Binding-site contacts:
Ligand atom N1 contacts residue PHE914 of chain 1.A at 3.4 Å.
Ligand atom C8 contacts residue GLU1261 of chain 1.A at 3.3 Å.
Ligand atom O11 contacts residue PHE1009 of chain 1.A at 3.7 Å.
Ligand atom N7 contacts residue PHE914 of chain 1.A at 3.4 Å.
Ligand atom C2 contacts residue ARG880 of chain 1.A at 3.6 Å.
Ligand atom O11 contacts residue PHE914 of chain 1.A at 3.8 Å.
Ligand atom N9 contacts residue ALA1079 of chain 1.A at 3.4 Å.
Ligand atom N9 contacts residue PHE914 of chain 1.A at 3.3 Å.
Ligand atom C8 contacts residue ALA1079 of chain 1.A at 3.4 Å (hydrophobic).
Ligand atom N7 contacts residue GLU802 of chain 1.A at 2.6 Å (salt-bridge).
Ligand atom N9 contacts residue MOS1 of chain 1.L at 3.6 Å.
Ligand atom C5 contacts residue PHE914 of chain 1.A at 3.3 Å (hydrophobic).
Ligand atom N1 contacts residue PHE1009 of chain 1.A at 3.6 Å.
Ligand atom O24 contacts residue ALA1078 of chain 1.A at 3.7 Å.
Ligand atom N3 contacts residue PHE914 of chain 1.A at 3.3 Å.
Ligand atom O24 contacts residue MTE1 of chain 1.K at 2.7 Å (h-bond).
Ligand atom N7 contacts residue ALA1078 of chain 1.A at 3.4 Å.
Ligand atom O13 contacts residue PHE914 of chain 1.A at 3.6 Å.
Ligand atom O13 contacts residue GLU802 of chain 1.A at 2.6 Å (salt-bridge).
Ligand atom C4 contacts residue PHE914 of chain 1.A at 3.3 Å (hydrophobic).
Ligand atom O11 contacts residue ARG880 of chain 1.A at 3.0 Å (salt-bridge).
Ligand atom C8 contacts residue GLU802 of chain 1.A at 3.7 Å.
Ligand atom O24 contacts residue GLU1261 of chain 1.A at 2.9 Å (salt-bridge).
Ligand atom C5 contacts residue GLU802 of chain 1.A at 3.5 Å.
Ligand atom N3 contacts residue ALA1079 of chain 1.A at 3.6 Å.
Ligand atom O24 contacts residue ALA1079 of chain 1.A at 2.7 Å (h-bond).
Ligand atom N9 contacts residue GLU1261 of chain 1.A at 2.9 Å (salt-bridge).
Ligand atom N7 contacts residue ALA1079 of chain 1.A at 3.6 Å.
Ligand atom N7 contacts residue MOS1 of chain 1.L at 3.7 Å.
Ligand atom C8 contacts residue PHE914 of chain 1.A at 3.6 Å (hydrophobic).
Ligand atom C6 contacts residue GLU802 of chain 1.A at 3.6 Å.
Ligand atom C4 contacts residue ALA1079 of chain 1.A at 3.6 Å (hydrophobic).
Ligand atom O11 contacts residue THR1010 of chain 1.A at 3.2 Å (h-bond).
Ligand atom C6 contacts residue PHE914 of chain 1.A at 3.3 Å (hydrophobic).
Ligand atom C2 contacts residue PHE914 of chain 1.A at 3.4 Å (hydrophobic).
Ligand atom O24 contacts residue MOS1 of chain 1.L at 2.0 Å.
Ligand atom C6 contacts residue PHE1009 of chain 1.A at 3.8 Å (hydrophobic).
Ligand atom N3 contacts residue ARG880 of chain 1.A at 3.4 Å (salt-bridge).
Ligand atom O13 contacts residue PHE1009 of chain 1.A at 3.8 Å.
Ligand atom C8 contacts residue MOS1 of chain 1.L at 2.6 Å.

Sequence of chain 1.A:
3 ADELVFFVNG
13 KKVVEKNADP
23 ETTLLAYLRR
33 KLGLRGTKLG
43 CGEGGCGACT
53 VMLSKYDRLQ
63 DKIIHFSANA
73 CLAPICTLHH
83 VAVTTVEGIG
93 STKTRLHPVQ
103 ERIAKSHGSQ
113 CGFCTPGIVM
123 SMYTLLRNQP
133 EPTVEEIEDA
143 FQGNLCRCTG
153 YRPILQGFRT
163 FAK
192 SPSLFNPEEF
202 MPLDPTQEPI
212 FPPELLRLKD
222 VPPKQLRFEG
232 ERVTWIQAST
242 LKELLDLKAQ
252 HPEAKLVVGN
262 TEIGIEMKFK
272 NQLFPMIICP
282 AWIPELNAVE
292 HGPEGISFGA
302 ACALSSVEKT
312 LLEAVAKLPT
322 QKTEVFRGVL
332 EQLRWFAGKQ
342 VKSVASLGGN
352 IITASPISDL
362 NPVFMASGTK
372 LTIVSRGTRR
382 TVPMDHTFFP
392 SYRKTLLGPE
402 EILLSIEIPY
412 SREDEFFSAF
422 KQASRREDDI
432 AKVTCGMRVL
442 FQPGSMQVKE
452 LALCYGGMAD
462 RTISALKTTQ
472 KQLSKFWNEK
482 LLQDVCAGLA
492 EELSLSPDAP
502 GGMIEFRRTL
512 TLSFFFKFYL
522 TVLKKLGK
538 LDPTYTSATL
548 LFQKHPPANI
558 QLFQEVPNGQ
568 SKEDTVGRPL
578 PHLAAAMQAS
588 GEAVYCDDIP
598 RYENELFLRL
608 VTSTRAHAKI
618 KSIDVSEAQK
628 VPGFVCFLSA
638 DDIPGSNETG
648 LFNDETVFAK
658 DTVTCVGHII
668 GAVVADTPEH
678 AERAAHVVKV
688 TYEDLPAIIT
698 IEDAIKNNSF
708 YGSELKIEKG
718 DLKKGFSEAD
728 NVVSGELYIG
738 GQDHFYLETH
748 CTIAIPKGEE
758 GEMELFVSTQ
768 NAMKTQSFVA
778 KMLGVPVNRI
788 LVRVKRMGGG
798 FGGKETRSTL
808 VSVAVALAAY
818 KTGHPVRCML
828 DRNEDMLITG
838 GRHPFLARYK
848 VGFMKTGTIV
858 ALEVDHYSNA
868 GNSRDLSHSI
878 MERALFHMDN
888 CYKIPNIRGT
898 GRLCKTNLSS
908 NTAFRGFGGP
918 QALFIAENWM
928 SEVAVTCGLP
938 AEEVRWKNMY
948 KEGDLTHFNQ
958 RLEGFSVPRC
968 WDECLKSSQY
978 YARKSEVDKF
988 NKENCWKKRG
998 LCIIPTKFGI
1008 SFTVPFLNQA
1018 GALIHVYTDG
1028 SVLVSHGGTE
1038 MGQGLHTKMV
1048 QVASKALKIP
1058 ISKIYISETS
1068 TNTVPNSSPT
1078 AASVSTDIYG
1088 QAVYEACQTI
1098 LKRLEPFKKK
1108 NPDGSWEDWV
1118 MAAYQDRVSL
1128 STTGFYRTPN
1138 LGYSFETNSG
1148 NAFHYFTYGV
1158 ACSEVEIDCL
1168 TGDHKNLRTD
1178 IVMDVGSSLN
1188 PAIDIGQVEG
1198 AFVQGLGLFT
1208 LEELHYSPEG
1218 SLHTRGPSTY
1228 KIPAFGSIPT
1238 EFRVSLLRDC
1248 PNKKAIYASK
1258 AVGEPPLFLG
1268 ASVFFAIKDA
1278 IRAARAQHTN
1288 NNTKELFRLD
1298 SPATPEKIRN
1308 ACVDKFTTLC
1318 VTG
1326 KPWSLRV

A protein and the small-molecule ligand that binds it are described below.
Small molecule (SMILES): O=c1[nH]c(=O)c2[nH]c(=O)[nH]c2[nH]1